Binding-site contacts:
Ligand atom C2 contacts residue TRP21 of chain 19.B at 3.2 Å (hydrophobic).
Ligand atom C5' contacts residue ARG202 of chain 16.A at 3.9 Å.
Ligand atom O2 contacts residue TYR58 of chain 16.B at 3.6 Å.
Ligand atom N3 contacts residue TRP21 of chain 19.B at 3.2 Å.
Ligand atom C2 contacts residue ALA56 of chain 16.B at 3.8 Å (hydrophobic).
Ligand atom O2' contacts residue ARG55 of chain 16.B at 3.1 Å (salt-bridge).
Ligand atom C2' contacts residue THR17 of chain 19.B at 3.7 Å.
Ligand atom C1' contacts residue ARG68 of chain 16.B at 3.8 Å.
Ligand atom OP2 contacts residue THR17 of chain 19.B at 3.5 Å.
Ligand atom OP2 contacts residue ARG202 of chain 16.A at 3.6 Å.
Ligand atom O3' contacts residue CYS203 of chain 16.A at 4.0 Å.
Ligand atom N3 contacts residue ARG55 of chain 16.B at 3.2 Å (salt-bridge).
Ligand atom C2' contacts residue ARG55 of chain 16.B at 3.4 Å.
Ligand atom O4 contacts residue TRP21 of chain 19.B at 3.4 Å.
Ligand atom O4' contacts residue ARG202 of chain 16.A at 3.9 Å.
Ligand atom OP1 contacts residue TYR19 of chain 18.B at 3.6 Å (h-bond).
Ligand atom C2 contacts residue TYR58 of chain 16.B at 3.8 Å (hydrophobic).
Ligand atom N1 contacts residue ALA56 of chain 16.B at 3.2 Å (h-bond).
Ligand atom C6 contacts residue TYR58 of chain 16.B at 3.8 Å (hydrophobic).
Ligand atom N1 contacts residue ARG68 of chain 16.B at 3.9 Å.
Ligand atom N6 contacts residue TYR58 of chain 16.B at 3.5 Å (h-bond).
Ligand atom O2' contacts residue CYS203 of chain 16.A at 3.3 Å (h-bond).
Ligand atom OP1 contacts residue MET15 of chain 19.B at 3.1 Å.
Ligand atom C1' contacts residue TRP21 of chain 19.B at 3.9 Å (hydrophobic).
Ligand atom O2' contacts residue TYR19 of chain 18.B at 3.7 Å.
Ligand atom N1 contacts residue TRP21 of chain 19.B at 3.8 Å.
Ligand atom O2' contacts residue LEU41 of chain 16.B at 3.8 Å.
Ligand atom OP1 contacts residue THR17 of chain 19.B at 3.7 Å.
Ligand atom O4' contacts residue ARG68 of chain 16.B at 3.0 Å (salt-bridge).
Ligand atom O2' contacts residue THR44 of chain 16.B at 3.9 Å.
Ligand atom P contacts residue THR17 of chain 19.B at 3.9 Å.
Ligand atom C2 contacts residue ARG55 of chain 16.B at 3.1 Å.
Ligand atom O2 contacts residue TRP21 of chain 19.B at 2.9 Å.
Ligand atom O3' contacts residue TYR19 of chain 18.B at 3.0 Å (h-bond).
Ligand atom O2' contacts residue ARG55 of chain 16.B at 3.8 Å.
Ligand atom O2' contacts residue THR17 of chain 19.B at 2.8 Å.
Ligand atom OP2 contacts residue ARG55 of chain 16.B at 2.9 Å (salt-bridge).
Ligand atom C4' contacts residue TYR19 of chain 18.B at 3.8 Å (hydrophobic).
Ligand atom N1 contacts residue TYR58 of chain 16.B at 3.5 Å.
Ligand atom C4 contacts residue TRP21 of chain 19.B at 3.7 Å (hydrophobic).

Sequence of chain 16.A:
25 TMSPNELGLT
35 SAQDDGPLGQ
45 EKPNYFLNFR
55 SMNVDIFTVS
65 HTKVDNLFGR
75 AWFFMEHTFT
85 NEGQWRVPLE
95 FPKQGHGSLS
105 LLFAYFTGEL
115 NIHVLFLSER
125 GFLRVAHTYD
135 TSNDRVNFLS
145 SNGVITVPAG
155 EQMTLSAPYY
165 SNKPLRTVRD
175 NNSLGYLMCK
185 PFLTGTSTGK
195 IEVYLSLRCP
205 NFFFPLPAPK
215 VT

This protein binds this small molecule.
Small molecule (SMILES): Nc1ncnc2c1ncn2[C@@H]1O[C@H](CO)[C@@H](O[P](=O)(O)OC[C@H]2O[C@@H](n3ccc(=O)[nH]c3=O)[C@H](O)[C@@H]2O[P](=O)(O)OC[C@H]2O[C@@H](n3ccc(=O)[nH]c3=O)[C@H](O)[C@@H]2O[P](=O)(O)OC[C@H]2O[C@@H](n3ccc(=O)[nH]c3=O)[C@H](O)[C@@H]2O[P](=O)(O)OC[C@H]2O[C@@H](n3ccc(=O)[nH]c3=O)[C@H](O)[C@@H]2O[P](=O)(O)OC[C@H]2O[C@@H](n3ccc(=O)[nH]c3=O)[C@H](O)[C@@H]2O)[C@H]1O

Sequence of chain 19.B:
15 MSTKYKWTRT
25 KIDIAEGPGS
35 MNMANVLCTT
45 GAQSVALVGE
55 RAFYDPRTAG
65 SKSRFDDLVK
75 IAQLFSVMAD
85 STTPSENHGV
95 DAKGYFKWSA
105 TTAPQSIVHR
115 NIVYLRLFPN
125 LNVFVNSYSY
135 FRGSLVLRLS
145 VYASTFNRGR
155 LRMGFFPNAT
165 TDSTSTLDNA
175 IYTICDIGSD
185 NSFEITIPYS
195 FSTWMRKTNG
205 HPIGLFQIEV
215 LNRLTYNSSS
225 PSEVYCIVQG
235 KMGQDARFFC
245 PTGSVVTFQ

Sequence of chain 18.B:
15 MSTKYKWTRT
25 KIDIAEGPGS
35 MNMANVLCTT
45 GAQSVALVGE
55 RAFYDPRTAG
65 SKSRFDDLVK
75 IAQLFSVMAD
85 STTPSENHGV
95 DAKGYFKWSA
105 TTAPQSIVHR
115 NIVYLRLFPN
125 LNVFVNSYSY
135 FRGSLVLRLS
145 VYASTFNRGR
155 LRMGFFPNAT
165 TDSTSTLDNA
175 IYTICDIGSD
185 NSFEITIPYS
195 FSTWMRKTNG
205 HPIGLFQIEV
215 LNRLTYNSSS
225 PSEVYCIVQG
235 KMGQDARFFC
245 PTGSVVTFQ

Sequence of chain 16.B:
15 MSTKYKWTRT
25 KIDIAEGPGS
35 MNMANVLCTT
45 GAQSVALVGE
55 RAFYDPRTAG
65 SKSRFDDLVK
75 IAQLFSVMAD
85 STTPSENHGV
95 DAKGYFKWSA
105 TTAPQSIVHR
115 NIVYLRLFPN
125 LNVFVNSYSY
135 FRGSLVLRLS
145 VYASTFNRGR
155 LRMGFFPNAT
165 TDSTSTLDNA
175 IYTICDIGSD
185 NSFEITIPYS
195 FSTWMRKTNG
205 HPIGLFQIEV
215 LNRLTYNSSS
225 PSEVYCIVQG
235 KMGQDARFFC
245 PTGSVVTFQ